This protein binds this small molecule.
Small molecule (SMILES): COc1cc(-c2nc(C)nc3[nH]c(C)c(C#N)c23)c(Cl)cc1Cl

Sequence of chain 1.B:
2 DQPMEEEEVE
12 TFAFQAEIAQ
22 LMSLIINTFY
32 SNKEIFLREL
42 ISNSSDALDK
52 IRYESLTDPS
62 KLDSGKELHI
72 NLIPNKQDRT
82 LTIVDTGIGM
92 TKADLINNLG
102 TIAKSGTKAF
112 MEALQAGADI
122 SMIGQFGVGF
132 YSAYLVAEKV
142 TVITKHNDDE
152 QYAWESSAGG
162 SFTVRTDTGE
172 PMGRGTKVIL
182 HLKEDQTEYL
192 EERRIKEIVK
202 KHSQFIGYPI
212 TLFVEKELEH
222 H

Binding-site contacts:
Ligand atom N1 contacts residue ASP86 of chain 1.B at 4.0 Å.
Ligand atom N4 contacts residue PHE131 of chain 1.B at 3.4 Å.
Ligand atom N1 contacts residue ALA48 of chain 1.B at 3.3 Å.
Ligand atom C4 contacts residue ASN44 of chain 1.B at 3.9 Å.
Ligand atom CL2 contacts residue LEU100 of chain 1.B at 3.7 Å.
Ligand atom N4 contacts residue LEU41 of chain 1.B at 3.2 Å.
Ligand atom CL2 contacts residue MET91 of chain 1.B at 3.7 Å.
Ligand atom C16 contacts residue ASP86 of chain 1.B at 3.5 Å.
Ligand atom C15 contacts residue VAL179 of chain 1.B at 3.9 Å (hydrophobic).
Ligand atom N3 contacts residue ASP86 of chain 1.B at 2.6 Å (salt-bridge).
Ligand atom C10 contacts residue LEU100 of chain 1.B at 3.6 Å (hydrophobic).
Ligand atom C13 contacts residue ASN44 of chain 1.B at 3.8 Å.
Ligand atom C16 contacts residue VAL179 of chain 1.B at 3.8 Å (hydrophobic).
Ligand atom C7 contacts residue ALA48 of chain 1.B at 3.7 Å (hydrophobic).
Ligand atom C5 contacts residue ASN44 of chain 1.B at 3.5 Å.
Ligand atom C16 contacts residue SER45 of chain 1.B at 3.0 Å.
Ligand atom C7 contacts residue MET91 of chain 1.B at 3.8 Å (hydrophobic).
Ligand atom N2 contacts residue MET91 of chain 1.B at 3.8 Å.
Ligand atom C6 contacts residue SER45 of chain 1.B at 3.7 Å.
Ligand atom C3 contacts residue THR177 of chain 1.B at 3.7 Å.
Ligand atom N4 contacts residue ASN44 of chain 1.B at 3.2 Å (h-bond).
Ligand atom N1 contacts residue THR177 of chain 1.B at 3.4 Å (h-bond).
Ligand atom C12 contacts residue ASN44 of chain 1.B at 3.9 Å.
Ligand atom O1 contacts residue GLY128 of chain 1.B at 3.8 Å.
Ligand atom CL1 contacts residue ASN99 of chain 1.B at 3.5 Å.
Ligand atom C1 contacts residue THR177 of chain 1.B at 3.9 Å.
Ligand atom C15 contacts residue ASN44 of chain 1.B at 3.5 Å.
Ligand atom C10 contacts residue PHE131 of chain 1.B at 3.5 Å (hydrophobic).
Ligand atom C6 contacts residue ASP86 of chain 1.B at 3.4 Å.
Ligand atom N3 contacts residue SER45 of chain 1.B at 3.8 Å.
Ligand atom CL2 contacts residue VAL143 of chain 1.B at 4.0 Å.
Ligand atom C3 contacts residue ASP86 of chain 1.B at 3.7 Å.
Ligand atom C16 contacts residue LEU41 of chain 1.B at 3.6 Å (hydrophobic).
Ligand atom N3 contacts residue THR177 of chain 1.B at 3.6 Å.
Ligand atom CL1 contacts residue PHE131 of chain 1.B at 3.5 Å.
Ligand atom C1 contacts residue ALA48 of chain 1.B at 3.7 Å (hydrophobic).
Ligand atom C11 contacts residue PHE131 of chain 1.B at 3.6 Å (hydrophobic).
Ligand atom C7 contacts residue GLY90 of chain 1.B at 3.7 Å.
Ligand atom C7 contacts residue ILE89 of chain 1.B at 4.0 Å (hydrophobic).
Ligand atom C9 contacts residue LEU100 of chain 1.B at 4.0 Å (hydrophobic).